Binding-site contacts:
Ligand atom C2 contacts residue ILE399 of chain 1.M at 4.3 Å (hydrophobic).
Ligand atom N9 contacts residue HIS407 of chain 1.M at 4.4 Å.
Ligand atom N6 contacts residue PRO204 of chain 1.M at 4.4 Å.
Ligand atom C6 contacts residue PRO408 of chain 1.M at 3.8 Å (hydrophobic).
Ligand atom N6 contacts residue PHE415 of chain 1.M at 4.4 Å.
Ligand atom C6 contacts residue PRO204 of chain 1.M at 4.3 Å (hydrophobic).
Ligand atom C2 contacts residue PRO408 of chain 1.M at 4.0 Å (hydrophobic).
Ligand atom N6 contacts residue GLY416 of chain 1.M at 3.7 Å.
Ligand atom O1P contacts residue HIS405 of chain 1.C at 3.9 Å.
Ligand atom N7 contacts residue PRO204 of chain 1.M at 4.1 Å.
Ligand atom N1 contacts residue PRO408 of chain 1.M at 3.8 Å.
Ligand atom C6 contacts residue SER409 of chain 1.M at 3.8 Å.
Ligand atom C4 contacts residue PRO408 of chain 1.M at 3.9 Å (hydrophobic).
Ligand atom O2P contacts residue GLY404 of chain 1.C at 4.2 Å.
Ligand atom N7 contacts residue SER409 of chain 1.M at 3.2 Å (h-bond).
Ligand atom N1 contacts residue GLY416 of chain 1.M at 3.1 Å (h-bond).
Ligand atom C8 contacts residue SER409 of chain 1.M at 4.2 Å.
Ligand atom C5 contacts residue PRO408 of chain 1.M at 4.2 Å (hydrophobic).
Ligand atom C2' contacts residue PRO408 of chain 1.M at 4.3 Å (hydrophobic).
Ligand atom C6 contacts residue GLY416 of chain 1.M at 4.2 Å.
Ligand atom N7 contacts residue HIS407 of chain 1.M at 3.8 Å.
Ligand atom O2P contacts residue HIS407 of chain 1.M at 4.1 Å.
Ligand atom N6 contacts residue GLY414 of chain 1.M at 4.4 Å.
Ligand atom N6 contacts residue SER409 of chain 1.M at 3.3 Å (h-bond).
Ligand atom C2 contacts residue GLY416 of chain 1.M at 3.6 Å.
Ligand atom C2' contacts residue HIS407 of chain 1.M at 4.0 Å.
Ligand atom C1' contacts residue PRO408 of chain 1.M at 3.9 Å (hydrophobic).
Ligand atom N3 contacts residue PRO408 of chain 1.M at 3.6 Å.
Ligand atom O2P contacts residue ASP403 of chain 1.C at 3.9 Å.
Ligand atom C8 contacts residue HIS407 of chain 1.M at 3.4 Å.
Ligand atom C5 contacts residue SER409 of chain 1.M at 3.7 Å.
Ligand atom C5 contacts residue PRO204 of chain 1.M at 4.1 Å (hydrophobic).
Ligand atom C8 contacts residue PRO408 of chain 1.M at 4.4 Å (hydrophobic).
Ligand atom N6 contacts residue PRO408 of chain 1.M at 4.0 Å.
Ligand atom N9 contacts residue PRO408 of chain 1.M at 3.8 Å.

Sequence of chain 1.C:
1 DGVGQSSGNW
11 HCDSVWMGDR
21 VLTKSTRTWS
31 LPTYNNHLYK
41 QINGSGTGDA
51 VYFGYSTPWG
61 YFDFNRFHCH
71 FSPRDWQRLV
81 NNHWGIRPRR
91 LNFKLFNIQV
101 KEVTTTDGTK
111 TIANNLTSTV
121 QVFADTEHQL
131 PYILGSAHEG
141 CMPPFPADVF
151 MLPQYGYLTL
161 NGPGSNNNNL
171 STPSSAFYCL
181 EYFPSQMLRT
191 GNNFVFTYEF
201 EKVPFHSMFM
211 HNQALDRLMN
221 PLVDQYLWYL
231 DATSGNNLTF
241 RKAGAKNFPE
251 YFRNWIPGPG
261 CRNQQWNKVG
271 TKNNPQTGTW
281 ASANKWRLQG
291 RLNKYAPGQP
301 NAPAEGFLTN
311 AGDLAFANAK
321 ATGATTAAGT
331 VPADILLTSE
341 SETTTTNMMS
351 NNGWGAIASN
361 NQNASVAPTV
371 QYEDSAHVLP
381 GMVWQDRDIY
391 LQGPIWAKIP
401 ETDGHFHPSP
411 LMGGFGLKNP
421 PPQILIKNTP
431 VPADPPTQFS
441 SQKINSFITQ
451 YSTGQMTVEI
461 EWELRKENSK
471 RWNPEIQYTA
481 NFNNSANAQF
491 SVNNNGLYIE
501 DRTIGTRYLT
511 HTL

This small molecule binds to this protein.
Small molecule (SMILES): Nc1ncnc2c1ncn2[C@H]1C[C@H](O)[C@@H](COP(=O)(O)O)O1

Sequence of chain 1.M:
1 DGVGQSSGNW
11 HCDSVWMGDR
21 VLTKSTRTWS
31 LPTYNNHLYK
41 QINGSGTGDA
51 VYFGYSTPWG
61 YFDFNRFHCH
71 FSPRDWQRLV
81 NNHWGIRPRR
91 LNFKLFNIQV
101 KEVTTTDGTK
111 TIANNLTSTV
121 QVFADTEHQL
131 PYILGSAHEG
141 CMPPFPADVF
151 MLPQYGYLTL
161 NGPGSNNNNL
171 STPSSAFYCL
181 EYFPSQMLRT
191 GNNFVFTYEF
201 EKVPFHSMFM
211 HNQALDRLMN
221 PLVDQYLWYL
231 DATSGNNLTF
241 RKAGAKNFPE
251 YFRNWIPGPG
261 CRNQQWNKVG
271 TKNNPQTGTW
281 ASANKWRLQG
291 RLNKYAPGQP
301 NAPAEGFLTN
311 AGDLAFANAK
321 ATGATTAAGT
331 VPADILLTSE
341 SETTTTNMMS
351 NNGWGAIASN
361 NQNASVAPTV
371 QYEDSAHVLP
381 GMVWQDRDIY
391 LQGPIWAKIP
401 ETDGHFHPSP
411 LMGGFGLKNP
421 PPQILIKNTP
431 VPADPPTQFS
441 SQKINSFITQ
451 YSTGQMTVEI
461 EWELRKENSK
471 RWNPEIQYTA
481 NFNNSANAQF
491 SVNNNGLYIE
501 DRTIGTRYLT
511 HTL